The small molecule below binds the protein below.
Small molecule (SMILES): Cc1cc(C(=O)N[C@@H](C)C(=O)N[C@H](C(=O)N[C@@H](CC(C)C)C(=O)N[C@H](/C=C/C(=O)OCc2ccccc2)C[C@@H]2CCNC2=O)C(C)C)no1

Binding-site contacts:
Ligand atom CB contacts residue GLU189 of chain 1.B at 3.7 Å.
Ligand atom O contacts residue GLU189 of chain 1.B at 3.3 Å.
Ligand atom CB contacts residue VAL190 of chain 1.B at 3.5 Å (hydrophobic).
Ligand atom O contacts residue ILE165 of chain 1.B at 3.4 Å.
Ligand atom C3 contacts residue SER26 of chain 1.B at 3.4 Å.
Ligand atom C29 contacts residue PHE140 of chain 1.B at 3.4 Å (hydrophobic).
Ligand atom C4 contacts residue SER26 of chain 1.B at 3.2 Å.
Ligand atom O contacts residue CYS145 of chain 1.B at 3.3 Å.
Ligand atom CB contacts residue ILE165 of chain 1.B at 3.6 Å (hydrophobic).
Ligand atom O contacts residue GLY143 of chain 1.B at 3.2 Å.
Ligand atom O8 contacts residue GLU166 of chain 1.B at 3.1 Å.
Ligand atom CA contacts residue HIS164 of chain 1.B at 3.7 Å.
Ligand atom C contacts residue GLU189 of chain 1.B at 3.4 Å.
Ligand atom N contacts residue GLU189 of chain 1.B at 2.6 Å (salt-bridge).
Ligand atom CD2 contacts residue LYS46 of chain 1.B at 3.7 Å.
Ligand atom C contacts residue CYS145 of chain 1.B at 3.5 Å (hydrophobic).
Ligand atom N contacts residue HIS164 of chain 1.B at 2.9 Å (h-bond).
Ligand atom N6 contacts residue GLU166 of chain 1.B at 3.0 Å (salt-bridge).
Ligand atom O8 contacts residue HIS163 of chain 1.B at 2.5 Å (h-bond).
Ligand atom C29 contacts residue HIS163 of chain 1.B at 3.5 Å.
Ligand atom N contacts residue GLU166 of chain 1.B at 2.8 Å (salt-bridge).
Ligand atom N6 contacts residue PHE140 of chain 1.B at 3.2 Å (h-bond).
Ligand atom C5 contacts residue SER26 of chain 1.B at 3.6 Å.
Ligand atom CB contacts residue PHE167 of chain 1.B at 3.5 Å (hydrophobic).
Ligand atom CD1 contacts residue ILE165 of chain 1.B at 3.6 Å (hydrophobic).
Ligand atom O contacts residue GLU166 of chain 1.B at 2.9 Å (salt-bridge).
Ligand atom O8 contacts residue PHE140 of chain 1.B at 3.2 Å.
Ligand atom N contacts residue CYS145 of chain 1.B at 2.8 Å (h-bond).
Ligand atom O8 contacts residue HIS172 of chain 1.B at 3.2 Å.
Ligand atom C contacts residue GLU166 of chain 1.B at 3.7 Å.
Ligand atom CA contacts residue GLU189 of chain 1.B at 3.3 Å.
Ligand atom N contacts residue ILE191 of chain 1.B at 3.7 Å.
Ligand atom CD2 contacts residue GLU189 of chain 1.B at 3.7 Å.
Ligand atom C25 contacts residue HIS163 of chain 1.B at 3.6 Å.
Ligand atom CA contacts residue CYS145 of chain 1.B at 2.6 Å (hydrophobic).
Ligand atom C20 contacts residue CYS145 of chain 1.B at 1.8 Å (hydrophobic).
Ligand atom C contacts residue ALA27 of chain 1.B at 3.3 Å (hydrophobic).
Ligand atom C25 contacts residue CYS145 of chain 1.B at 3.0 Å (hydrophobic).
Ligand atom C21 contacts residue CYS145 of chain 1.B at 2.9 Å (hydrophobic).
Ligand atom O contacts residue LEU28 of chain 1.B at 3.4 Å.

Sequence of chain 1.B:
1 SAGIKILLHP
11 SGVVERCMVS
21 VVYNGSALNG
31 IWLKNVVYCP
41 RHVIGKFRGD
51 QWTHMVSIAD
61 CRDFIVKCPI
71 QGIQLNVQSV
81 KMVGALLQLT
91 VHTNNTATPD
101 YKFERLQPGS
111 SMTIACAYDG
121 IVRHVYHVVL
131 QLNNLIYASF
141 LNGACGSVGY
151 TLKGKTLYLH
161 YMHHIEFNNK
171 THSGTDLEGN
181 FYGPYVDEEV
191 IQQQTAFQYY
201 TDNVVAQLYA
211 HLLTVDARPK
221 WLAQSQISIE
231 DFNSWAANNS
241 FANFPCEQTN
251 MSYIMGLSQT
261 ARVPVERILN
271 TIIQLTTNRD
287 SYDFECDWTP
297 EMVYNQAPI